Sequence of chain 1.F:
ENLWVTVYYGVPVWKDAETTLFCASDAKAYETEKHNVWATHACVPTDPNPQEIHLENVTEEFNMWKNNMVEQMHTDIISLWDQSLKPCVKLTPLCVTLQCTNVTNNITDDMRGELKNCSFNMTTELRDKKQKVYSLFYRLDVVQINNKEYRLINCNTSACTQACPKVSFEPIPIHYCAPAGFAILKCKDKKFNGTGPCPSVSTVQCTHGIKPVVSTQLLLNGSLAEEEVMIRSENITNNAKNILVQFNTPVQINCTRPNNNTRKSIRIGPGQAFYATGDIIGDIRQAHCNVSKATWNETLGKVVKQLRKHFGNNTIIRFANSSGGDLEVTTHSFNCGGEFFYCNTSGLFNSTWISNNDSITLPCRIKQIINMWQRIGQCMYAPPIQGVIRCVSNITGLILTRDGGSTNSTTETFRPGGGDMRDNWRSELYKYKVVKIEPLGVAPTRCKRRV

Binding-site contacts:
Ligand atom C1 contacts residue ASN361 of chain 1.F at 1.4 Å.
Ligand atom O7 contacts residue ASN361 of chain 1.F at 4.0 Å.
Ligand atom C8 contacts residue ASN361 of chain 1.F at 3.4 Å.
Ligand atom C5 contacts residue ASN361 of chain 1.F at 3.6 Å.
Ligand atom N2 contacts residue ASN361 of chain 1.F at 2.4 Å (h-bond).
Ligand atom C2 contacts residue ASN361 of chain 1.F at 2.5 Å.
Ligand atom C3 contacts residue ASN361 of chain 1.F at 3.8 Å.
Ligand atom C4 contacts residue ASN361 of chain 1.F at 4.2 Å.
Ligand atom C7 contacts residue ASN361 of chain 1.F at 3.1 Å.
Ligand atom O5 contacts residue ASN361 of chain 1.F at 2.3 Å (h-bond).

A small-molecule ligand and the protein it binds are described below.
Small molecule (SMILES): CC(=O)N[C@H]1[C@H](O[C@H]2[C@H](O)[C@@H](NC(C)=O)CO[C@@H]2CO)O[C@H](CO)[C@@H](O)[C@@H]1O